Sequence of chain 1.E:
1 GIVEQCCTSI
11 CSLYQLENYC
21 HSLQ

Sequence of chain 1.C:
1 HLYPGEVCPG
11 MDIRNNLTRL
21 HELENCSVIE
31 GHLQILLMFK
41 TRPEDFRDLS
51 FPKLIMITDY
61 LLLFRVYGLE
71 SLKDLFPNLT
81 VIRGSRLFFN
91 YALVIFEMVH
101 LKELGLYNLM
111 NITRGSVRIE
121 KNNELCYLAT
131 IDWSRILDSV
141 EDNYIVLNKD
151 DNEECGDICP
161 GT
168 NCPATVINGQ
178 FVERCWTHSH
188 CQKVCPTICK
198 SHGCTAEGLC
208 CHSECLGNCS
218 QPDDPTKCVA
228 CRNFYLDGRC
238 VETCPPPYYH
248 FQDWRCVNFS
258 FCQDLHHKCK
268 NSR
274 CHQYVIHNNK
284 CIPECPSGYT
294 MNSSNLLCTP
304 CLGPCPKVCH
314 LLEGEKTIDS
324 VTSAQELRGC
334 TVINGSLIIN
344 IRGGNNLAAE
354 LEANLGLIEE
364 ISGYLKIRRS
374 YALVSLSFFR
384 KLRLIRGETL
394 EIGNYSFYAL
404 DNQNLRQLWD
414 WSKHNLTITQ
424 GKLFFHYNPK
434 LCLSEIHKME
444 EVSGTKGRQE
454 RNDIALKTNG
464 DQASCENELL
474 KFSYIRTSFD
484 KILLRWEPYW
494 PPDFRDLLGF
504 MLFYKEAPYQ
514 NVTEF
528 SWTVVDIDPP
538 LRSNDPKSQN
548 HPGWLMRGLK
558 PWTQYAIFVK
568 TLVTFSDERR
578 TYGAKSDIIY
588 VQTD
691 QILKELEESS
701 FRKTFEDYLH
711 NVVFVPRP

Binding-site contacts:
Ligand atom O5 contacts residue ASN16 of chain 1.C at 2.4 Å (h-bond).
Ligand atom O7 contacts residue ASN16 of chain 1.C at 3.4 Å (h-bond).
Ligand atom C8 contacts residue ASN16 of chain 1.C at 4.4 Å.
Ligand atom C1 contacts residue ASN16 of chain 1.C at 1.4 Å.
Ligand atom C2 contacts residue ASN16 of chain 1.C at 2.4 Å.
Ligand atom C1 contacts residue ASN15 of chain 1.C at 4.0 Å.
Ligand atom O6 contacts residue ARG14 of chain 1.C at 4.4 Å.
Ligand atom C5 contacts residue ASN16 of chain 1.C at 3.7 Å.
Ligand atom C5 contacts residue ASN15 of chain 1.C at 3.7 Å.
Ligand atom C3 contacts residue ASN16 of chain 1.C at 3.8 Å.
Ligand atom C6 contacts residue ASN15 of chain 1.C at 3.4 Å.
Ligand atom O5 contacts residue ASN15 of chain 1.C at 2.9 Å (h-bond).
Ligand atom N2 contacts residue ASN16 of chain 1.C at 2.8 Å (h-bond).
Ligand atom C7 contacts residue ASN16 of chain 1.C at 3.3 Å.
Ligand atom O6 contacts residue GLN24 of chain 1.E at 4.2 Å.
Ligand atom C4 contacts residue ASN16 of chain 1.C at 4.2 Å.
Ligand atom O6 contacts residue ASN15 of chain 1.C at 3.3 Å (h-bond).

The protein below binds the small molecule below.
Small molecule (SMILES): CC(=O)N[C@@H]1[C@@H](O)[C@H](O)[C@@H](CO)O[C@H]1O